Sequence of chain 1.B:
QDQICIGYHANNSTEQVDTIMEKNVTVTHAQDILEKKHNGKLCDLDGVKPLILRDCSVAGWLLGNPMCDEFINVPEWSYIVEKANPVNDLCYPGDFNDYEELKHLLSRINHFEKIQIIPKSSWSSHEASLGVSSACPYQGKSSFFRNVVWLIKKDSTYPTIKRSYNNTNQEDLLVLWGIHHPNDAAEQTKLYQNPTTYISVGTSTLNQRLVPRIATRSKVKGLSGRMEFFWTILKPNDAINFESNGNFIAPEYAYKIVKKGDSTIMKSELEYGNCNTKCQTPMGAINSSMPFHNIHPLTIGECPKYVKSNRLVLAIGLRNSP

Binding-site contacts:
Ligand atom O3 contacts residue ASN237 of chain 1.B at 4.4 Å.
Ligand atom C4 contacts residue ASN166 of chain 1.B at 4.2 Å.
Ligand atom C7 contacts residue ASN237 of chain 1.B at 3.7 Å.
Ligand atom C2 contacts residue ASN237 of chain 1.B at 3.9 Å.
Ligand atom N2 contacts residue ASN166 of chain 1.B at 2.7 Å (h-bond).
Ligand atom C8 contacts residue ASN237 of chain 1.B at 3.6 Å.
Ligand atom C4 contacts residue ASN237 of chain 1.B at 4.4 Å.
Ligand atom O7 contacts residue ALA239 of chain 1.B at 4.3 Å.
Ligand atom O4 contacts residue ASN237 of chain 1.B at 4.0 Å.
Ligand atom O7 contacts residue ASN237 of chain 1.B at 3.7 Å.
Ligand atom C3 contacts residue ASN166 of chain 1.B at 3.6 Å.
Ligand atom C5 contacts residue ASN166 of chain 1.B at 3.6 Å.
Ligand atom C7 contacts residue ALA239 of chain 1.B at 4.1 Å (hydrophobic).
Ligand atom C1 contacts residue ASN237 of chain 1.B at 4.2 Å.
Ligand atom O7 contacts residue ASN166 of chain 1.B at 3.5 Å (h-bond).
Ligand atom C8 contacts residue SER218 of chain 1.C at 3.6 Å.
Ligand atom C7 contacts residue ASN166 of chain 1.B at 3.3 Å.
Ligand atom C3 contacts residue ASN237 of chain 1.B at 4.0 Å.
Ligand atom O5 contacts residue ASN166 of chain 1.B at 2.4 Å (h-bond).
Ligand atom C1 contacts residue ASN166 of chain 1.B at 1.4 Å.
Ligand atom C8 contacts residue ASP238 of chain 1.B at 3.8 Å.
Ligand atom C5 contacts residue ASN237 of chain 1.B at 4.0 Å.
Ligand atom C2 contacts residue ASN166 of chain 1.B at 2.3 Å.
Ligand atom C8 contacts residue ASN166 of chain 1.B at 4.4 Å.
Ligand atom C8 contacts residue ALA239 of chain 1.B at 3.5 Å (hydrophobic).
Ligand atom N2 contacts residue ASN237 of chain 1.B at 2.9 Å (h-bond).

A small-molecule ligand and the protein it binds are described below.
Small molecule (SMILES): CC(=O)N[C@H]1[C@H](O[C@H]2[C@H](O)[C@@H](NC(C)=O)CO[C@@H]2CO)O[C@H](CO)[C@@H](O)[C@@H]1O

Sequence of chain 1.C:
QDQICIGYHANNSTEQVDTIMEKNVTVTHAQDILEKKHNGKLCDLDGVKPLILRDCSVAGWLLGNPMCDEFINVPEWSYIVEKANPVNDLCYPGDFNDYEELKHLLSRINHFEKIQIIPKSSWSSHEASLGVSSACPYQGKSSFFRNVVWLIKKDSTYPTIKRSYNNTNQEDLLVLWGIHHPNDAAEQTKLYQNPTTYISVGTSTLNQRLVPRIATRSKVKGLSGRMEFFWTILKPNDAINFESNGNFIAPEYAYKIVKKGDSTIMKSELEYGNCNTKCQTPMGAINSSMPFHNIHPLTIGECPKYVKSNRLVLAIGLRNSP